Binding-site contacts:
Ligand atom O5 contacts residue SER81 of chain 1.D at 2.4 Å (h-bond).
Ligand atom C5 contacts residue SER81 of chain 1.D at 3.7 Å.
Ligand atom N2 contacts residue NAG1 of chain 1.K at 3.2 Å (h-bond).
Ligand atom C2 contacts residue SER81 of chain 1.D at 2.5 Å.
Ligand atom C4 contacts residue NAG1 of chain 1.K at 4.3 Å.
Ligand atom C3 contacts residue NAG1 of chain 1.K at 3.6 Å.
Ligand atom C6 contacts residue NAG1 of chain 1.K at 4.4 Å.
Ligand atom C7 contacts residue SER81 of chain 1.D at 3.8 Å.
Ligand atom C4 contacts residue SER81 of chain 1.D at 4.2 Å.
Ligand atom C2 contacts residue NAG1 of chain 1.K at 3.1 Å.
Ligand atom O3 contacts residue NAG1 of chain 1.K at 3.1 Å (h-bond).
Ligand atom C1 contacts residue SER81 of chain 1.D at 1.5 Å.
Ligand atom O7 contacts residue SER81 of chain 1.D at 4.2 Å.
Ligand atom C7 contacts residue NAG1 of chain 1.K at 4.3 Å.
Ligand atom C3 contacts residue SER81 of chain 1.D at 3.8 Å.
Ligand atom N2 contacts residue SER81 of chain 1.D at 2.9 Å (h-bond).
Ligand atom C1 contacts residue NAG1 of chain 1.K at 4.4 Å.

A protein and the small-molecule ligand that binds it are described below.
Small molecule (SMILES): CC(=O)N[C@@H]1[C@@H](O)[C@H](O)[C@@H](CO)O[C@H]1O

Sequence of chain 1.D:
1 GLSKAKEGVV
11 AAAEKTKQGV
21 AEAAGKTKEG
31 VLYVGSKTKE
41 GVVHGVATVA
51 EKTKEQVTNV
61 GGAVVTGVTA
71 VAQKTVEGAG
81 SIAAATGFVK